Sequence of chain 1.A:
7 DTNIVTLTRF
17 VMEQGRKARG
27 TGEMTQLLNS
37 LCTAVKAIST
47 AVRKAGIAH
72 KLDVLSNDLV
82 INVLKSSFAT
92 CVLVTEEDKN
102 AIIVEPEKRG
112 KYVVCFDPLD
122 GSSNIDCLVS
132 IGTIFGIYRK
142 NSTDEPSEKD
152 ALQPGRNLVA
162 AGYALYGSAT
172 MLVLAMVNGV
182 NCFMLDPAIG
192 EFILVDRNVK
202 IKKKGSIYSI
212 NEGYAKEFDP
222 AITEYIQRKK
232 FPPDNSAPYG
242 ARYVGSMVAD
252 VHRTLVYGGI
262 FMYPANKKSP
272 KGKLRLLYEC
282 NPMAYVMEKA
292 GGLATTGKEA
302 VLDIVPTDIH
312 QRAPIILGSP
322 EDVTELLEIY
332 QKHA

Sequence of chain 1.B:
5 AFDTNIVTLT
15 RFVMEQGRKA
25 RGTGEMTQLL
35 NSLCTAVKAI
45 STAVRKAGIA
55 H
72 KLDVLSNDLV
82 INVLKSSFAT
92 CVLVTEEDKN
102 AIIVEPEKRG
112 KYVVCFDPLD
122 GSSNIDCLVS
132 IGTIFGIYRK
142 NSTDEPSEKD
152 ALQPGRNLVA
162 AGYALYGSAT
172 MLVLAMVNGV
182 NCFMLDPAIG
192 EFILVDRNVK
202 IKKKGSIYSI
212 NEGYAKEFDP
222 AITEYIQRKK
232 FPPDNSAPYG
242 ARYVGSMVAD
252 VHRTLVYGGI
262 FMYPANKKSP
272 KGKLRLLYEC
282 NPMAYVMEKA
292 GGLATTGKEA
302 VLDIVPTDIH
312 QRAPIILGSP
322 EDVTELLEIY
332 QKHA

Binding-site contacts:
Ligand atom O2P contacts residue SER123 of chain 1.B at 3.8 Å.
Ligand atom C6 contacts residue GLY246 of chain 1.B at 3.6 Å.
Ligand atom O2P contacts residue GLY122 of chain 1.B at 2.4 Å (h-bond).
Ligand atom O2P contacts residue MN1 of chain 1.E at 2.7 Å.
Ligand atom C3 contacts residue ASP121 of chain 1.B at 3.6 Å.
Ligand atom O3P contacts residue GLY122 of chain 1.B at 3.6 Å.
Ligand atom O2P contacts residue LEU120 of chain 1.B at 3.5 Å (h-bond).
Ligand atom C4 contacts residue SER247 of chain 1.B at 3.8 Å.
Ligand atom O4P contacts residue ARG243 of chain 1.A at 3.6 Å.
Ligand atom O2P contacts residue ASP121 of chain 1.B at 2.7 Å.
Ligand atom O5P contacts residue TYR215 of chain 1.B at 3.0 Å (h-bond).
Ligand atom O5 contacts residue LYS274 of chain 1.B at 2.8 Å (salt-bridge).
Ligand atom C1 contacts residue ASP121 of chain 1.B at 3.6 Å.
Ligand atom O1P contacts residue GLU97 of chain 1.B at 3.1 Å (salt-bridge).
Ligand atom C3 contacts residue MET248 of chain 1.B at 3.5 Å (hydrophobic).
Ligand atom O2P contacts residue ASP118 of chain 1.B at 3.5 Å (salt-bridge).
Ligand atom O1P contacts residue MN1 of chain 1.E at 2.6 Å.
Ligand atom O5P contacts residue TYR264 of chain 1.B at 3.5 Å (h-bond).
Ligand atom O6P contacts residue ASN212 of chain 1.B at 2.9 Å (h-bond).
Ligand atom O4 contacts residue SER247 of chain 1.B at 3.5 Å.
Ligand atom O1 contacts residue MN1 of chain 1.E at 3.0 Å.
Ligand atom O6 contacts residue LYS274 of chain 1.B at 2.9 Å (salt-bridge).
Ligand atom P1 contacts residue MN1 of chain 1.E at 2.8 Å.
Ligand atom P2 contacts residue LYS274 of chain 1.B at 3.6 Å.
Ligand atom O1 contacts residue ASP121 of chain 1.B at 2.5 Å (salt-bridge).
Ligand atom O4 contacts residue MET248 of chain 1.B at 2.8 Å (h-bond).
Ligand atom O5P contacts residue LYS274 of chain 1.B at 3.2 Å (salt-bridge).
Ligand atom O6P contacts residue TYR244 of chain 1.B at 3.3 Å (h-bond).
Ligand atom P1 contacts residue GLY122 of chain 1.B at 3.5 Å.
Ligand atom P2 contacts residue TYR215 of chain 1.B at 3.6 Å.
Ligand atom C4 contacts residue MET248 of chain 1.B at 3.3 Å (hydrophobic).
Ligand atom O4P contacts residue TYR215 of chain 1.B at 3.4 Å (h-bond).
Ligand atom O6P contacts residue ARG243 of chain 1.A at 3.4 Å (salt-bridge).
Ligand atom O4P contacts residue ASN212 of chain 1.B at 3.7 Å.
Ligand atom C5 contacts residue LYS274 of chain 1.B at 3.7 Å.
Ligand atom P2 contacts residue ASN212 of chain 1.B at 3.8 Å.
Ligand atom O3 contacts residue MET248 of chain 1.B at 3.0 Å (h-bond).
Ligand atom P1 contacts residue ASP121 of chain 1.B at 3.3 Å.
Ligand atom O3 contacts residue ASP121 of chain 1.B at 2.5 Å (salt-bridge).
Ligand atom C4 contacts residue GLY246 of chain 1.B at 3.6 Å.

This small molecule binds to this protein.
Small molecule (SMILES): O=P(O)(O)OC[C@H]1O[C@H](COP(=O)(O)O)[C@@H](O)[C@@H]1O